The small molecule below binds the protein below.
Small molecule (SMILES): CC(C)[C@H](NC(=O)CNC(=O)[C@@H]1CCCN1C(=O)[C@@H](N)[C@@H](C)O)C(=O)N[C@@H](Cc1ccc(O)cc1)C(=O)O

Sequence of chain 1.D:
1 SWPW

Sequence of chain 1.C:
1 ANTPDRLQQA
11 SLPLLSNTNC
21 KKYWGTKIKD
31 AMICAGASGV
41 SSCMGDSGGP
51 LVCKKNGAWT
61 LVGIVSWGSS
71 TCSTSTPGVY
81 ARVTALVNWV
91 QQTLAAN

Binding-site contacts:
Ligand atom CA contacts residue SER1 of chain 1.D at 1.3 Å.
Ligand atom OH contacts residue TRP4 of chain 1.D at 1.0 Å.
Ligand atom C contacts residue TRP4 of chain 1.D at 1.7 Å (hydrophobic).
Ligand atom CA contacts residue TRP4 of chain 1.D at 1.1 Å (hydrophobic).
Ligand atom O contacts residue TRP2 of chain 1.D at 1.6 Å (h-bond).
Ligand atom N contacts residue SER1 of chain 1.D at 2.3 Å (h-bond).
Ligand atom N contacts residue TRP4 of chain 1.D at 1.1 Å (h-bond).
Ligand atom CD1 contacts residue TRP4 of chain 1.D at 0.6 Å (hydrophobic).
Ligand atom CZ contacts residue TRP4 of chain 1.D at 0.6 Å (hydrophobic).
Ligand atom CA contacts residue TRP2 of chain 1.D at 0.9 Å (hydrophobic).
Ligand atom O contacts residue TRP2 of chain 1.D at 2.2 Å.
Ligand atom CG2 contacts residue PRO3 of chain 1.D at 2.3 Å (hydrophobic).
Ligand atom CD2 contacts residue TRP4 of chain 1.D at 0.6 Å (hydrophobic).
Ligand atom C contacts residue SER1 of chain 1.D at 2.3 Å.
Ligand atom N contacts residue TRP2 of chain 1.D at 0.7 Å.
Ligand atom C contacts residue SER1 of chain 1.D at 0.9 Å.
Ligand atom O contacts residue SER1 of chain 1.D at 1.1 Å (h-bond).
Ligand atom CA contacts residue SER1 of chain 1.D at 1.7 Å.
Ligand atom N contacts residue PRO3 of chain 1.D at 1.8 Å (h-bond).
Ligand atom CE1 contacts residue TRP4 of chain 1.D at 0.6 Å (hydrophobic).
Ligand atom CA contacts residue TRP2 of chain 1.D at 0.8 Å (hydrophobic).
Ligand atom CG contacts residue TRP4 of chain 1.D at 0.5 Å (hydrophobic).
Ligand atom CB contacts residue SER1 of chain 1.D at 1.4 Å.
Ligand atom O contacts residue PRO3 of chain 1.D at 1.3 Å (h-bond).
Ligand atom C contacts residue PRO3 of chain 1.D at 1.3 Å (hydrophobic).
Ligand atom CB contacts residue PRO3 of chain 1.D at 0.9 Å (hydrophobic).
Ligand atom O contacts residue GLY68 of chain 1.C at 1.9 Å (h-bond).
Ligand atom CA contacts residue PRO3 of chain 1.D at 1.8 Å (hydrophobic).
Ligand atom O contacts residue TRP4 of chain 1.D at 2.2 Å (h-bond).
Ligand atom OXT contacts residue TRP4 of chain 1.D at 1.4 Å (h-bond).
Ligand atom CA contacts residue PRO3 of chain 1.D at 0.9 Å (hydrophobic).
Ligand atom N contacts residue SER1 of chain 1.D at 1.1 Å.
Ligand atom CB contacts residue TRP2 of chain 1.D at 2.0 Å (hydrophobic).
Ligand atom C contacts residue TRP2 of chain 1.D at 1.9 Å (hydrophobic).
Ligand atom N contacts residue TRP2 of chain 1.D at 1.8 Å (h-bond).
Ligand atom CG1 contacts residue PRO3 of chain 1.D at 1.1 Å (hydrophobic).
Ligand atom CB contacts residue TRP4 of chain 1.D at 0.9 Å (hydrophobic).
Ligand atom N contacts residue PRO3 of chain 1.D at 0.8 Å.
Ligand atom C contacts residue TRP2 of chain 1.D at 1.0 Å (hydrophobic).
Ligand atom CE2 contacts residue TRP4 of chain 1.D at 0.9 Å (hydrophobic).

Sequence of chain 1.B:
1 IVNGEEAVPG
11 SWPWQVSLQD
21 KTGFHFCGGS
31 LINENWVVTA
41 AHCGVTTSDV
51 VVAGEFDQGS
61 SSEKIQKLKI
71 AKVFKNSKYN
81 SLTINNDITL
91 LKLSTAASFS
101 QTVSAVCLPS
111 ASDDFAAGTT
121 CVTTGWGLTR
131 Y